Binding-site contacts:
Ligand atom O1 contacts residue ALA72 of chain 1.A at 3.9 Å.
Ligand atom O3 contacts residue ALA72 of chain 1.A at 3.6 Å.
Ligand atom C1 contacts residue ALA72 of chain 1.A at 4.3 Å (hydrophobic).
Ligand atom C3 contacts residue ALA72 of chain 1.A at 4.3 Å (hydrophobic).
Ligand atom C2 contacts residue SER73 of chain 1.A at 4.1 Å.
Ligand atom C3 contacts residue SER73 of chain 1.A at 3.9 Å.
Ligand atom O3 contacts residue SER73 of chain 1.A at 2.7 Å (h-bond).
Ligand atom C2 contacts residue ALA72 of chain 1.A at 3.4 Å (hydrophobic).

Sequence of chain 1.A:
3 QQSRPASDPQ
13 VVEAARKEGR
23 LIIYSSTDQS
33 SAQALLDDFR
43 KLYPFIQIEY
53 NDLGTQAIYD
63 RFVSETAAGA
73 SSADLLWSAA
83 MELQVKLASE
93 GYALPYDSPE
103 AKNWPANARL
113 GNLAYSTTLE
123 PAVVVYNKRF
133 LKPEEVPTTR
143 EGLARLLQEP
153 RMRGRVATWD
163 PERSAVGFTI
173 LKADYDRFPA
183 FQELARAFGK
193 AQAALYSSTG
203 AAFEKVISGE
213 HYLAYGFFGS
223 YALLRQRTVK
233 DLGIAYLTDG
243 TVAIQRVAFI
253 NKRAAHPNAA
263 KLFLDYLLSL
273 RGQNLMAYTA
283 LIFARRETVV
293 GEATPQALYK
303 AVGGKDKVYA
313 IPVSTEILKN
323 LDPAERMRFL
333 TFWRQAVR

The protein below binds the small molecule below.
Small molecule (SMILES): OCCCO